Binding-site contacts:
Ligand atom C4 contacts residue ASN436 of chain 2.B at 4.3 Å.
Ligand atom O5 contacts residue ALA198 of chain 2.B at 4.3 Å.
Ligand atom C7 contacts residue ASN436 of chain 2.B at 3.6 Å.
Ligand atom C3 contacts residue ASN436 of chain 2.B at 3.9 Å.
Ligand atom C1 contacts residue ASP199 of chain 2.B at 3.7 Å.
Ligand atom O5 contacts residue ASN434 of chain 2.B at 4.0 Å.
Ligand atom C6 contacts residue ALA198 of chain 2.B at 4.5 Å (hydrophobic).
Ligand atom C7 contacts residue ASN435 of chain 2.B at 3.9 Å.
Ligand atom O6 contacts residue PHE212 of chain 2.B at 3.3 Å.
Ligand atom O7 contacts residue ASN436 of chain 2.B at 3.8 Å.
Ligand atom C6 contacts residue ASP199 of chain 2.B at 3.8 Å.
Ligand atom C1 contacts residue ASN434 of chain 2.B at 3.7 Å.
Ligand atom N2 contacts residue ASN436 of chain 2.B at 3.0 Å (h-bond).
Ligand atom C2 contacts residue ASN436 of chain 2.B at 2.6 Å.
Ligand atom C5 contacts residue ASN436 of chain 2.B at 3.7 Å.
Ligand atom O5 contacts residue ASN436 of chain 2.B at 2.4 Å (h-bond).
Ligand atom C5 contacts residue ASP199 of chain 2.B at 3.3 Å.
Ligand atom O5 contacts residue PHE212 of chain 2.B at 4.5 Å.
Ligand atom O5 contacts residue ASP199 of chain 2.B at 3.3 Å.
Ligand atom O7 contacts residue ASN435 of chain 2.B at 3.3 Å.
Ligand atom C8 contacts residue ASN435 of chain 2.B at 3.6 Å.
Ligand atom C8 contacts residue ASN436 of chain 2.B at 4.4 Å.
Ligand atom C1 contacts residue ASN436 of chain 2.B at 1.4 Å.
Ligand atom O6 contacts residue ALA198 of chain 2.B at 4.2 Å.

Sequence of chain 2.B:
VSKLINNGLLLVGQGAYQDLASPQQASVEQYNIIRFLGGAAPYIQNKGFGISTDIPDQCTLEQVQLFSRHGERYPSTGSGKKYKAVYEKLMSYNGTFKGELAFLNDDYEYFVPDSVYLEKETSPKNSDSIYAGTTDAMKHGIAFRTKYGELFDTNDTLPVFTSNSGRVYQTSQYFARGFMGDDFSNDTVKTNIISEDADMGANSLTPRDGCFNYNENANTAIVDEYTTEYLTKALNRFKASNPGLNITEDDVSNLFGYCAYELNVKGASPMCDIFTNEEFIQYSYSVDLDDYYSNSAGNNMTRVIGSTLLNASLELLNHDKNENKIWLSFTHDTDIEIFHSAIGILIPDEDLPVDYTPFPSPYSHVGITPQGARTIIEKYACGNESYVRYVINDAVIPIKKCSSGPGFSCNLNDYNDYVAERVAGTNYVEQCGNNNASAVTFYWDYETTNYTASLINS

This protein binds this small molecule.
Small molecule (SMILES): CC(=O)N[C@@H]1[C@@H](O)[C@H](O)[C@@H](CO)O[C@H]1O